This protein binds this small molecule.
Small molecule (SMILES): C=C(C)c1cccc(C(C)(C)NC(=O)Nc2ccc(Cl)c(N[C@H]3O[C@H](CO)[C@@H](O)[C@H]3O)c2)c1

Binding-site contacts:
Ligand atom O5 contacts residue SER171 of chain 1.E at 2.6 Å (h-bond).
Ligand atom C8 contacts residue ALA167 of chain 1.E at 3.7 Å (hydrophobic).
Ligand atom C29 contacts residue VAL145 of chain 1.E at 3.7 Å (hydrophobic).
Ligand atom C13 contacts residue GLU332 of chain 1.E at 3.9 Å.
Ligand atom C8 contacts residue THR224 of chain 1.E at 3.4 Å.
Ligand atom C2 contacts residue MET305 of chain 1.E at 3.6 Å (hydrophobic).
Ligand atom N4 contacts residue GLU332 of chain 1.E at 3.2 Å (salt-bridge).
Ligand atom C18 contacts residue TYR361 of chain 1.G at 3.7 Å (hydrophobic).
Ligand atom CL contacts residue GLY360 of chain 1.G at 3.1 Å.
Ligand atom C19 contacts residue SER357 of chain 1.G at 3.6 Å.
Ligand atom C7 contacts residue IMP1 of chain 1.U at 3.4 Å.
Ligand atom C3 contacts residue MET305 of chain 1.E at 3.3 Å (hydrophobic).
Ligand atom C13 contacts residue MET311 of chain 1.E at 3.8 Å (hydrophobic).
Ligand atom O5 contacts residue HIS168 of chain 1.E at 3.8 Å.
Ligand atom C27 contacts residue SER166 of chain 1.E at 3.4 Å.
Ligand atom O4 contacts residue LEU47 of chain 1.G at 3.3 Å.
Ligand atom C17 contacts residue ALA167 of chain 1.E at 3.7 Å (hydrophobic).
Ligand atom C4 contacts residue GLY306 of chain 1.E at 3.8 Å.
Ligand atom C25 contacts residue LEU47 of chain 1.G at 3.6 Å (hydrophobic).
Ligand atom C8 contacts residue IMP1 of chain 1.U at 3.2 Å.
Ligand atom C2 contacts residue GLY306 of chain 1.E at 3.5 Å.
Ligand atom C10 contacts residue ALA167 of chain 1.E at 3.8 Å (hydrophobic).
Ligand atom C10 contacts residue GLU332 of chain 1.E at 3.9 Å.
Ligand atom C18 contacts residue GLU332 of chain 1.E at 3.8 Å.
Ligand atom O4 contacts residue SER171 of chain 1.E at 3.8 Å.
Ligand atom C1 contacts residue GLY306 of chain 1.E at 3.8 Å.
Ligand atom N3 contacts residue GLU332 of chain 1.E at 3.5 Å (salt-bridge).
Ligand atom C9 contacts residue IMP1 of chain 1.U at 3.3 Å.
Ligand atom C12 contacts residue MET311 of chain 1.E at 3.8 Å (hydrophobic).
Ligand atom C13 contacts residue GLY306 of chain 1.E at 3.7 Å.
Ligand atom C3 contacts residue GLY306 of chain 1.E at 3.5 Å.
Ligand atom C18 contacts residue SER357 of chain 1.G at 3.6 Å.
Ligand atom O5 contacts residue ILE174 of chain 1.E at 3.9 Å.
Ligand atom C8 contacts residue GLU332 of chain 1.E at 3.6 Å.
Ligand atom C22 contacts residue ALA167 of chain 1.E at 3.9 Å (hydrophobic).
Ligand atom C7 contacts residue ALA167 of chain 1.E at 3.9 Å (hydrophobic).
Ligand atom N4 contacts residue ALA167 of chain 1.E at 3.6 Å.
Ligand atom C29 contacts residue SER166 of chain 1.E at 3.3 Å.
Ligand atom C8 contacts residue TYR361 of chain 1.G at 3.8 Å (hydrophobic).
Ligand atom CL contacts residue HIS168 of chain 1.E at 3.6 Å.

Sequence of chain 1.E:
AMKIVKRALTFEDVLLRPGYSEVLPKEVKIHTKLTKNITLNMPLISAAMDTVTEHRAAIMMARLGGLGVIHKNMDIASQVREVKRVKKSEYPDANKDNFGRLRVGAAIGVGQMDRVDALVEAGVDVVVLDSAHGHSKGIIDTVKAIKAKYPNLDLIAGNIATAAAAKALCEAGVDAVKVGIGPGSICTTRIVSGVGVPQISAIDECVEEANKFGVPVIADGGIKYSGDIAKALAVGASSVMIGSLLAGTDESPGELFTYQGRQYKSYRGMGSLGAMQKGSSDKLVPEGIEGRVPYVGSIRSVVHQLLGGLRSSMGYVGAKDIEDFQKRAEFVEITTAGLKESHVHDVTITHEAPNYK

Sequence of chain 1.G:
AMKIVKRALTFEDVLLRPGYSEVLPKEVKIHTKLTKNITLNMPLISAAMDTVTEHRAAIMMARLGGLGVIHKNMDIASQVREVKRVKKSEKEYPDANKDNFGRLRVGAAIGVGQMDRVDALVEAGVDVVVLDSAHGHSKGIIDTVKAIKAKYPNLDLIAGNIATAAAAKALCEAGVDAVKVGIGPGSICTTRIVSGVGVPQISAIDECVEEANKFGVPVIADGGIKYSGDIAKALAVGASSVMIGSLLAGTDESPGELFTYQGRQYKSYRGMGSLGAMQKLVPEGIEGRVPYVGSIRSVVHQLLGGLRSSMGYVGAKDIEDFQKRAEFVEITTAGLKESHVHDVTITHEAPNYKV